Sequence of chain 1.A:
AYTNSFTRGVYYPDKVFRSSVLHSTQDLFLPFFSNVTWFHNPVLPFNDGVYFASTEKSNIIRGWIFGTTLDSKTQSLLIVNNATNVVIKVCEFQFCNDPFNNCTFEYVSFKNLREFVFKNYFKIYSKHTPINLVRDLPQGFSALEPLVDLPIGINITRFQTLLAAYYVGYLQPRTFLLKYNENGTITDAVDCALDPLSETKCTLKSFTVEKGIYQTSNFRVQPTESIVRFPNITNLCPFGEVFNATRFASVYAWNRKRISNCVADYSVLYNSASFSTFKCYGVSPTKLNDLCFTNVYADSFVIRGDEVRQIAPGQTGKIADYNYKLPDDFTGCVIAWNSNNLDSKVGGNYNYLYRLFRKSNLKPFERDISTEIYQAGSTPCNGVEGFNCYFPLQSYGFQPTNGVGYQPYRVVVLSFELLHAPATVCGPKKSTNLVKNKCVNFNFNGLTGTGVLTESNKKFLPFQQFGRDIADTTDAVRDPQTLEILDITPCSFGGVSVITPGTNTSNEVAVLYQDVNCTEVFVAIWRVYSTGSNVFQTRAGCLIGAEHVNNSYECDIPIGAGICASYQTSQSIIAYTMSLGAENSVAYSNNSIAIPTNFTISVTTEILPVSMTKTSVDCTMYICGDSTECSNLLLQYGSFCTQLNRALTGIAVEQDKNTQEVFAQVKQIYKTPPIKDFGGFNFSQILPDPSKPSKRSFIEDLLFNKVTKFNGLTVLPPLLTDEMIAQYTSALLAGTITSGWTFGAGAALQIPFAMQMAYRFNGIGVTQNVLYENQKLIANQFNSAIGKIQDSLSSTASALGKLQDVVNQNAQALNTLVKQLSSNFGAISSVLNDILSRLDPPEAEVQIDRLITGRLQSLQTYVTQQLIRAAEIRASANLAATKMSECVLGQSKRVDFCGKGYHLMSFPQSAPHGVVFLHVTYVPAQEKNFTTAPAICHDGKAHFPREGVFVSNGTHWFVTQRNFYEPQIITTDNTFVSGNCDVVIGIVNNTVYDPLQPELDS

The small molecule below binds the protein below.
Small molecule (SMILES): CC(=O)N[C@@H]1[C@@H](O)[C@H](O)[C@@H](CO)O[C@H]1O

Binding-site contacts:
Ligand atom N2 contacts residue ASN282 of chain 1.A at 2.9 Å (h-bond).
Ligand atom C3 contacts residue GLU281 of chain 1.A at 3.7 Å.
Ligand atom C4 contacts residue ASN282 of chain 1.A at 4.2 Å.
Ligand atom O7 contacts residue ASN282 of chain 1.A at 4.2 Å.
Ligand atom C2 contacts residue GLU281 of chain 1.A at 3.7 Å.
Ligand atom O3 contacts residue GLU281 of chain 1.A at 4.4 Å.
Ligand atom C8 contacts residue ASN280 of chain 1.A at 4.0 Å.
Ligand atom C7 contacts residue GLU281 of chain 1.A at 4.0 Å.
Ligand atom O5 contacts residue ASN282 of chain 1.A at 2.4 Å (h-bond).
Ligand atom N2 contacts residue GLU281 of chain 1.A at 3.0 Å (salt-bridge).
Ligand atom C1 contacts residue GLU281 of chain 1.A at 3.8 Å.
Ligand atom C7 contacts residue ASN282 of chain 1.A at 3.8 Å.
Ligand atom C1 contacts residue ASN282 of chain 1.A at 1.4 Å.
Ligand atom C5 contacts residue ASN282 of chain 1.A at 3.7 Å.
Ligand atom C3 contacts residue ASN282 of chain 1.A at 3.8 Å.
Ligand atom C8 contacts residue GLU281 of chain 1.A at 4.1 Å.
Ligand atom C2 contacts residue ASN282 of chain 1.A at 2.5 Å.